This small molecule binds to this protein.
Small molecule (SMILES): CC(C)CCC[C@@H](C)[C@H]1CC[C@H]2[C@@H]3CC=C4C[C@@H](O)CC[C@]4(C)[C@H]3CC[C@]12C

Sequence of chain 1.B:
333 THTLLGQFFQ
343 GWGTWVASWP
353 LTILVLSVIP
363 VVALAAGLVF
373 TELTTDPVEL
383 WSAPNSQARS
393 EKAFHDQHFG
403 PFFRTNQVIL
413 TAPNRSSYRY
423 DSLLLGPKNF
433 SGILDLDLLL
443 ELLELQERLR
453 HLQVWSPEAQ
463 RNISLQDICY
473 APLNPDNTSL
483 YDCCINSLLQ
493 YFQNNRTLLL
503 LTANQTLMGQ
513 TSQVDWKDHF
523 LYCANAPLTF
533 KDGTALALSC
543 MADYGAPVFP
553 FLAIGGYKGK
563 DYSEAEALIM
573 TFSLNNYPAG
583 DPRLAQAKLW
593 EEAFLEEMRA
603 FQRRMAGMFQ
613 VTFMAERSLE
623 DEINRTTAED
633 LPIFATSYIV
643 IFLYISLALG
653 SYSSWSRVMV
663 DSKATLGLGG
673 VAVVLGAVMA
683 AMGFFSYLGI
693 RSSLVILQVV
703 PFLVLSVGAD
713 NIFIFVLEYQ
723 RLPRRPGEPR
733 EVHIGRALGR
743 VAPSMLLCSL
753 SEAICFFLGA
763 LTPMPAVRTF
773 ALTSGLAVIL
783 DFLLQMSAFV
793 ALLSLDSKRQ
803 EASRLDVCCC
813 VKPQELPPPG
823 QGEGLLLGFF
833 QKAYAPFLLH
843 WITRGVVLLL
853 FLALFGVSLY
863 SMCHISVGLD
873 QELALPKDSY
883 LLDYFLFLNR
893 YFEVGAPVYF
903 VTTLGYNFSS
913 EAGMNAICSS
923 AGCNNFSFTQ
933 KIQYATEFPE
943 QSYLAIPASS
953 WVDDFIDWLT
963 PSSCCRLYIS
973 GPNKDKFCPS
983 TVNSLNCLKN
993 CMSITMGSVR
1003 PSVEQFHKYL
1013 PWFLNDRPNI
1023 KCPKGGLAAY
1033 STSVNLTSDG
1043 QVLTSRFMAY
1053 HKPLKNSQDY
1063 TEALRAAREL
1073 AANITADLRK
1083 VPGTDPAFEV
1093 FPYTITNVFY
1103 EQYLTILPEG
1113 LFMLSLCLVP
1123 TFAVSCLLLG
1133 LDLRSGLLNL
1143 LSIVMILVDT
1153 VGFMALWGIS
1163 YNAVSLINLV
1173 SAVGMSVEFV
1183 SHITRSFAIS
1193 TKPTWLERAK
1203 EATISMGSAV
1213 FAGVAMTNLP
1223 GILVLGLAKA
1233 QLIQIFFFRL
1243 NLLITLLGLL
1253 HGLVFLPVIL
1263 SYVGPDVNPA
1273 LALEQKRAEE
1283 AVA

Binding-site contacts:
Ligand atom C2 contacts residue LEU375 of chain 1.B at 4.3 Å (hydrophobic).
Ligand atom C20 contacts residue LEU370 of chain 1.B at 4.2 Å (hydrophobic).
Ligand atom C24 contacts residue TYR640 of chain 1.B at 4.2 Å (hydrophobic).
Ligand atom C27 contacts residue TYR640 of chain 1.B at 3.8 Å (hydrophobic).
Ligand atom C21 contacts residue MET681 of chain 1.B at 4.5 Å (hydrophobic).
Ligand atom C3 contacts residue LEU375 of chain 1.B at 4.3 Å (hydrophobic).
Ligand atom C16 contacts residue LEU633 of chain 1.B at 4.0 Å (hydrophobic).
Ligand atom C11 contacts residue THR373 of chain 1.B at 4.3 Å.
Ligand atom C25 contacts residue TYR640 of chain 1.B at 4.3 Å (hydrophobic).
Ligand atom C1 contacts residue THR373 of chain 1.B at 3.6 Å.
Ligand atom C11 contacts residue LEU699 of chain 1.B at 4.3 Å (hydrophobic).
Ligand atom C26 contacts residue TYR640 of chain 1.B at 3.8 Å (hydrophobic).
Ligand atom C2 contacts residue THR373 of chain 1.B at 4.0 Å.
Ligand atom C12 contacts residue LEU699 of chain 1.B at 3.9 Å (hydrophobic).
Ligand atom C27 contacts residue LEU677 of chain 1.B at 3.7 Å (hydrophobic).
Ligand atom C21 contacts residue LEU370 of chain 1.B at 3.2 Å (hydrophobic).
Ligand atom C21 contacts residue MET684 of chain 1.B at 4.0 Å (hydrophobic).
Ligand atom C15 contacts residue LEU633 of chain 1.B at 3.7 Å (hydrophobic).
Ligand atom C1 contacts residue LEU375 of chain 1.B at 3.9 Å (hydrophobic).